Sequence of chain 1.E:
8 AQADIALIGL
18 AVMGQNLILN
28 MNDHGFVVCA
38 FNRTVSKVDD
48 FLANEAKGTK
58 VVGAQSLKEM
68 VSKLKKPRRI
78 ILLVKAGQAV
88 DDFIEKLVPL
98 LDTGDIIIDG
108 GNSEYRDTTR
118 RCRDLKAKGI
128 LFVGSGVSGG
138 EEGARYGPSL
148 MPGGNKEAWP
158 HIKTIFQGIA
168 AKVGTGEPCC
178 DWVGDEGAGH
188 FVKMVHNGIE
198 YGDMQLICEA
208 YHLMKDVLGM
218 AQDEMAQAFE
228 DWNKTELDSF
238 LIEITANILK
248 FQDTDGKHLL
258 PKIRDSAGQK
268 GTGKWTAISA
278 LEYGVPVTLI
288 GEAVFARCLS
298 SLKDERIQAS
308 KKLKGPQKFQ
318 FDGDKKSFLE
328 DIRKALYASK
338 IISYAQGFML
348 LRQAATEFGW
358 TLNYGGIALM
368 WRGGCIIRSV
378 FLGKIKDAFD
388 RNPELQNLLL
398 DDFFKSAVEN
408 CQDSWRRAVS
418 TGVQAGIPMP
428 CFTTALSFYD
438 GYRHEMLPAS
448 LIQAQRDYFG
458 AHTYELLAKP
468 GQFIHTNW

Sequence of chain 1.F:
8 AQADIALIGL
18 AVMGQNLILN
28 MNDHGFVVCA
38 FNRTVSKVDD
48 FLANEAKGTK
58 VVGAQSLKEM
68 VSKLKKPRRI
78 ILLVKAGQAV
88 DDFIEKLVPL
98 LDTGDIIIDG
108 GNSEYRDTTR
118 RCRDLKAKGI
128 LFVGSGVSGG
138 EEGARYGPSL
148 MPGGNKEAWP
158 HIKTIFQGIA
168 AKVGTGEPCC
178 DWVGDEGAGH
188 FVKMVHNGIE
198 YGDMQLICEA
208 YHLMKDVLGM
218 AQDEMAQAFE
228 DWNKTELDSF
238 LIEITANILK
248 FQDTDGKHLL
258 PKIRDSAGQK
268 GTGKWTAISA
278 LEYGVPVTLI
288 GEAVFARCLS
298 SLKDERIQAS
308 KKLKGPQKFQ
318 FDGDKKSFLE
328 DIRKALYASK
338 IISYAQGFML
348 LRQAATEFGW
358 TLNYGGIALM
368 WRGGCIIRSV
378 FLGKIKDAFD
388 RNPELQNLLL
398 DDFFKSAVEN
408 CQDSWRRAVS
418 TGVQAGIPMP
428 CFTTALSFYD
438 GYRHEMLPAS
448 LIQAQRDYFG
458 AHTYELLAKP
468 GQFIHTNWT

This protein binds this small molecule.
Small molecule (SMILES): CC1(C)O[C@H](COP(=O)(O)O)[C@H](C(=O)NO)O1

Binding-site contacts:
Ligand atom O17 contacts residue GLY457 of chain 1.F at 3.6 Å.
Ligand atom C04 contacts residue ASN194 of chain 1.E at 3.9 Å.
Ligand atom C02 contacts residue HIS459 of chain 1.F at 4.0 Å.
Ligand atom C12 contacts residue LYS267 of chain 1.E at 4.3 Å.
Ligand atom O01 contacts residue PHE456 of chain 1.F at 3.5 Å.
Ligand atom C05 contacts residue HIS459 of chain 1.F at 3.9 Å.
Ligand atom O10 contacts residue GLY265 of chain 1.E at 3.8 Å.
Ligand atom C05 contacts residue GLU197 of chain 1.E at 4.0 Å.
Ligand atom P07 contacts residue ARG453 of chain 1.F at 3.7 Å.
Ligand atom C14 contacts residue LYS267 of chain 1.E at 3.7 Å.
Ligand atom O06 contacts residue TYR198 of chain 1.E at 4.0 Å.
Ligand atom O10 contacts residue ARG453 of chain 1.F at 2.9 Å (salt-bridge).
Ligand atom O17 contacts residue GLY137 of chain 1.E at 4.2 Å.
Ligand atom O08 contacts residue ARG294 of chain 1.E at 4.1 Å.
Ligand atom O08 contacts residue GLY268 of chain 1.E at 4.2 Å.
Ligand atom C13 contacts residue HIS459 of chain 1.F at 3.2 Å.
Ligand atom O17 contacts residue HIS459 of chain 1.F at 3.2 Å (h-bond).
Ligand atom O09 contacts residue ARG453 of chain 1.F at 2.8 Å (salt-bridge).
Ligand atom O09 contacts residue LYS267 of chain 1.E at 3.7 Å.
Ligand atom O11 contacts residue LYS267 of chain 1.E at 4.1 Å.
Ligand atom O10 contacts residue TYR198 of chain 1.E at 3.4 Å (h-bond).
Ligand atom P07 contacts residue ARG294 of chain 1.E at 3.8 Å.
Ligand atom P07 contacts residue TYR198 of chain 1.E at 3.5 Å.
Ligand atom N16 contacts residue HIS459 of chain 1.F at 3.2 Å (h-bond).
Ligand atom C14 contacts residue THR269 of chain 1.E at 4.3 Å.
Ligand atom O15 contacts residue ASN109 of chain 1.E at 3.9 Å.
Ligand atom O09 contacts residue HIS459 of chain 1.F at 4.0 Å.
Ligand atom O08 contacts residue LYS267 of chain 1.E at 3.5 Å (salt-bridge).
Ligand atom C03 contacts residue ASN194 of chain 1.E at 3.9 Å.
Ligand atom O08 contacts residue THR269 of chain 1.E at 4.3 Å.
Ligand atom C14 contacts residue ASN109 of chain 1.E at 3.6 Å.
Ligand atom O11 contacts residue THR269 of chain 1.E at 4.2 Å.
Ligand atom O17 contacts residue PHE456 of chain 1.F at 3.8 Å.
Ligand atom O06 contacts residue GLU197 of chain 1.E at 4.1 Å.
Ligand atom O01 contacts residue GLU197 of chain 1.E at 3.9 Å.
Ligand atom O08 contacts residue TYR198 of chain 1.E at 2.5 Å (h-bond).
Ligand atom P07 contacts residue LYS267 of chain 1.E at 4.3 Å.
Ligand atom C02 contacts residue PHE456 of chain 1.F at 4.3 Å (hydrophobic).
Ligand atom O10 contacts residue ARG294 of chain 1.E at 2.6 Å (salt-bridge).
Ligand atom C13 contacts residue LYS267 of chain 1.E at 4.2 Å.